Binding-site contacts:
Ligand atom C5 contacts residue SER535 of chain 1.C at 3.4 Å.
Ligand atom O6 contacts residue THR538 of chain 1.C at 3.3 Å (h-bond).
Ligand atom O3P contacts residue ARG505 of chain 1.C at 2.5 Å (salt-bridge).
Ligand atom C3 contacts residue LYS532 of chain 1.C at 3.6 Å.
Ligand atom O2P contacts residue ARG505 of chain 1.C at 3.0 Å (salt-bridge).
Ligand atom C4 contacts residue SER535 of chain 1.C at 3.3 Å.
Ligand atom O3P contacts residue TRP498 of chain 1.C at 3.8 Å.
Ligand atom O6P contacts residue THR538 of chain 1.C at 2.6 Å (h-bond).
Ligand atom O4P contacts residue GLY451 of chain 1.C at 3.4 Å (h-bond).
Ligand atom P2 contacts residue THR448 of chain 1.C at 3.5 Å.
Ligand atom C6 contacts residue THR449 of chain 1.C at 3.6 Å.
Ligand atom O4P contacts residue SER450 of chain 1.C at 3.1 Å (h-bond).
Ligand atom P1 contacts residue THR449 of chain 1.C at 3.6 Å.
Ligand atom O6P contacts residue SER453 of chain 1.C at 3.5 Å.
Ligand atom O5P contacts residue SER535 of chain 1.C at 3.2 Å.
Ligand atom O4 contacts residue PHE537 of chain 1.C at 3.3 Å (h-bond).
Ligand atom O3 contacts residue LYS532 of chain 1.C at 3.6 Å.
Ligand atom C1 contacts residue TRP498 of chain 1.C at 3.7 Å (hydrophobic).
Ligand atom P2 contacts residue SER535 of chain 1.C at 3.7 Å.
Ligand atom O4P contacts residue THR448 of chain 1.C at 2.1 Å (h-bond).
Ligand atom O5P contacts residue SER450 of chain 1.C at 2.6 Å (h-bond).
Ligand atom O2P contacts residue THR449 of chain 1.C at 3.2 Å (h-bond).
Ligand atom C6 contacts residue ILE447 of chain 1.C at 3.7 Å (hydrophobic).
Ligand atom O4P contacts residue THR449 of chain 1.C at 3.3 Å (h-bond).
Ligand atom P2 contacts residue THR538 of chain 1.C at 3.5 Å.
Ligand atom P1 contacts residue ARG505 of chain 1.C at 3.6 Å.
Ligand atom P2 contacts residue SER450 of chain 1.C at 3.4 Å.
Ligand atom C5 contacts residue GLY534 of chain 1.C at 3.7 Å.
Ligand atom O2 contacts residue ILE447 of chain 1.C at 3.6 Å.
Ligand atom O4 contacts residue GLY534 of chain 1.C at 3.6 Å.
Ligand atom O5P contacts residue GLY536 of chain 1.C at 3.1 Å (h-bond).
Ligand atom O3 contacts residue GLY530 of chain 1.C at 3.2 Å.
Ligand atom O6 contacts residue SER535 of chain 1.C at 2.8 Å (h-bond).
Ligand atom O5 contacts residue THR449 of chain 1.C at 3.6 Å (h-bond).
Ligand atom O4 contacts residue SER535 of chain 1.C at 2.2 Å (h-bond).
Ligand atom O1P contacts residue GLY534 of chain 1.C at 3.5 Å (h-bond).
Ligand atom C6 contacts residue SER535 of chain 1.C at 3.7 Å.
Ligand atom O3 contacts residue TRP498 of chain 1.C at 3.5 Å.
Ligand atom O1 contacts residue THR449 of chain 1.C at 3.2 Å (h-bond).
Ligand atom C6 contacts residue THR448 of chain 1.C at 3.5 Å.

A small-molecule ligand and the protein it binds are described below.
Small molecule (SMILES): O=P(O)(O)OC[C@H]1O[C@](O)(COP(=O)(O)O)[C@@H](O)[C@@H]1O

Sequence of chain 1.C:
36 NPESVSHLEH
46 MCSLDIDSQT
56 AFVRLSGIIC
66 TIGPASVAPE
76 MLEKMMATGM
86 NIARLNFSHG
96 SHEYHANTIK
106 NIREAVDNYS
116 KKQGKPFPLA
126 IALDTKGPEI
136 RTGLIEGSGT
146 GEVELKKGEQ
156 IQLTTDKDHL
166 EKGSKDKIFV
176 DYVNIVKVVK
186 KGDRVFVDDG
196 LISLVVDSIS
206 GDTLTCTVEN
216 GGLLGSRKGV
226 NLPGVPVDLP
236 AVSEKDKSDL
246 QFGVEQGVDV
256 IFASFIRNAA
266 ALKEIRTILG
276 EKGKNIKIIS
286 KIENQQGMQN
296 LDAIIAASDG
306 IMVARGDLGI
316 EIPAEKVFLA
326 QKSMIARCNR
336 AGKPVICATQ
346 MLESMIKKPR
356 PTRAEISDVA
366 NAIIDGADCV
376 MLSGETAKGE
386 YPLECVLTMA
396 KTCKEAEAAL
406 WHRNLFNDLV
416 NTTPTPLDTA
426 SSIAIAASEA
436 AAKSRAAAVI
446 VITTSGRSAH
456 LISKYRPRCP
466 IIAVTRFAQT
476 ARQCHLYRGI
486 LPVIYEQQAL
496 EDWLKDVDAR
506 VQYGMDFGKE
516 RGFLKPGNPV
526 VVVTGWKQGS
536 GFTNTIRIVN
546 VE